Sequence of chain 2.A:
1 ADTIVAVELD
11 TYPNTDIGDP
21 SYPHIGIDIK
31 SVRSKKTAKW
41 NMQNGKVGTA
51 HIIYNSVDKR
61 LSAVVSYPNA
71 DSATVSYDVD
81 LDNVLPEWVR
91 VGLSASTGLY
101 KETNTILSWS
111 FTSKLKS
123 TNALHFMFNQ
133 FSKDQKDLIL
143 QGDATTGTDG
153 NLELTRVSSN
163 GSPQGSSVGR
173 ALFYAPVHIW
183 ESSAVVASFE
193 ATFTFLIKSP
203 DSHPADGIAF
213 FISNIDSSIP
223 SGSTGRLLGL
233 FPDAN

Binding-site contacts:
Ligand atom C10 contacts residue HIS205 of chain 2.A at 4.2 Å.
Ligand atom C10 contacts residue PRO13 of chain 2.A at 4.4 Å (hydrophobic).
Ligand atom C7 contacts residue TYR12 of chain 2.A at 3.8 Å (hydrophobic).
Ligand atom O4 contacts residue TYR22 of chain 2.A at 4.3 Å.
Ligand atom C1 contacts residue MAN1 of chain 2.G at 2.4 Å.
Ligand atom O6 contacts residue MAN1 of chain 2.G at 1.4 Å.
Ligand atom C2 contacts residue MAN1 of chain 2.G at 3.7 Å.
Ligand atom O4 contacts residue DG1 of chain 2.C at 1.5 Å.
Ligand atom O6 contacts residue LEU99 of chain 2.A at 4.3 Å.
Ligand atom C13 contacts residue DG1 of chain 2.C at 3.4 Å.
Ligand atom C9 contacts residue DG1 of chain 2.C at 2.3 Å.
Ligand atom O4 contacts residue PRO23 of chain 2.A at 3.2 Å.
Ligand atom C2 contacts residue TYR12 of chain 2.A at 3.6 Å (hydrophobic).
Ligand atom N2 contacts residue TYR100 of chain 2.A at 4.4 Å.
Ligand atom C10 contacts residue DG1 of chain 2.C at 3.2 Å.
Ligand atom C12 contacts residue DG1 of chain 2.C at 4.2 Å.
Ligand atom C14 contacts residue DG1 of chain 2.C at 4.4 Å.
Ligand atom C14 contacts residue TYR12 of chain 2.A at 3.4 Å (hydrophobic).
Ligand atom N2 contacts residue DG1 of chain 2.C at 4.1 Å.
Ligand atom C6 contacts residue TYR12 of chain 2.A at 3.2 Å (hydrophobic).
Ligand atom N1 contacts residue TYR12 of chain 2.A at 3.2 Å (h-bond).
Ligand atom C9 contacts residue PRO23 of chain 2.A at 4.3 Å (hydrophobic).
Ligand atom N2 contacts residue TYR12 of chain 2.A at 3.5 Å (h-bond).
Ligand atom C12 contacts residue HIS205 of chain 2.A at 3.9 Å.
Ligand atom C11 contacts residue PRO13 of chain 2.A at 4.3 Å (hydrophobic).
Ligand atom O1 contacts residue TYR12 of chain 2.A at 3.6 Å (h-bond).
Ligand atom C8 contacts residue TYR12 of chain 2.A at 3.6 Å (hydrophobic).
Ligand atom C7 contacts residue TYR100 of chain 2.A at 3.5 Å (hydrophobic).
Ligand atom C1 contacts residue LEU99 of chain 2.A at 4.2 Å (hydrophobic).
Ligand atom C3 contacts residue TYR12 of chain 2.A at 3.1 Å (hydrophobic).
Ligand atom C4 contacts residue TYR12 of chain 2.A at 3.7 Å (hydrophobic).
Ligand atom C5 contacts residue TYR12 of chain 2.A at 3.0 Å (hydrophobic).
Ligand atom O1 contacts residue MAN1 of chain 2.G at 4.1 Å.
Ligand atom C9 contacts residue PRO13 of chain 2.A at 4.3 Å (hydrophobic).
Ligand atom O2 contacts residue TYR12 of chain 2.A at 4.4 Å.
Ligand atom C6 contacts residue TYR100 of chain 2.A at 4.2 Å (hydrophobic).
Ligand atom C1 contacts residue TYR12 of chain 2.A at 3.7 Å (hydrophobic).
Ligand atom C11 contacts residue DG1 of chain 2.C at 3.5 Å.
Ligand atom O3 contacts residue TYR100 of chain 2.A at 2.6 Å (h-bond).
Ligand atom C9 contacts residue SER21 of chain 2.A at 4.0 Å.

This small molecule binds to this protein.
Small molecule (SMILES): O=c1c(NCCCCCCO)c(NCCOCCO)c1=O